This small molecule binds to this protein.
Small molecule (SMILES): O=C[C@H](O)[C@@H](O)[C@H](O)[C@H](O)CO

Sequence of chain 1.A:
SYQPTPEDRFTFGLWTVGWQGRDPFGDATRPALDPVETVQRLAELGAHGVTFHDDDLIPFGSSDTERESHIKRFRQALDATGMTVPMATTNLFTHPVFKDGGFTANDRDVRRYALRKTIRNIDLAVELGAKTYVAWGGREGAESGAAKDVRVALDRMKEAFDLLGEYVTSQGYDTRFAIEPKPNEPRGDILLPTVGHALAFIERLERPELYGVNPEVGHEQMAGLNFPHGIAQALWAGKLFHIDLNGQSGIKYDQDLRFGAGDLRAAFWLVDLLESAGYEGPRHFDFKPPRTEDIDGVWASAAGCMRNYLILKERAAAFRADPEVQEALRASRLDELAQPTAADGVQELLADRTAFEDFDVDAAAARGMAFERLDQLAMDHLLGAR

Sequence of chain 1.B:
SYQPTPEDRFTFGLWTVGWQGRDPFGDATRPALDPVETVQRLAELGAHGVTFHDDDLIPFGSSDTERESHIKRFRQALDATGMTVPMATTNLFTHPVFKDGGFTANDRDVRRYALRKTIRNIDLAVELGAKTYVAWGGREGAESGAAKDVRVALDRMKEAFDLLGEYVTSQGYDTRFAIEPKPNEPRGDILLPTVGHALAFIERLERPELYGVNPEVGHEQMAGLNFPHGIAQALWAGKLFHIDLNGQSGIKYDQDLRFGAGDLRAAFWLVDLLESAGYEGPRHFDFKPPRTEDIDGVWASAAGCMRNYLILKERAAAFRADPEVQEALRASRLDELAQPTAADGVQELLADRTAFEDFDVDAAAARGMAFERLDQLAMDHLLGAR

Binding-site contacts:
Ligand atom C2 contacts residue HIS219 of chain 1.B at 3.9 Å.
Ligand atom C1 contacts residue LYS182 of chain 1.B at 3.6 Å.
Ligand atom O1 contacts residue MG1 of chain 1.H at 3.2 Å.
Ligand atom O4 contacts residue ASP244 of chain 1.B at 3.9 Å.
Ligand atom C5 contacts residue HIS53 of chain 1.B at 3.1 Å.
Ligand atom C2 contacts residue ASP286 of chain 1.B at 4.1 Å.
Ligand atom O2 contacts residue GLU216 of chain 1.B at 3.2 Å (salt-bridge).
Ligand atom O5 contacts residue HIS53 of chain 1.B at 2.8 Å (h-bond).
Ligand atom C1 contacts residue TRP136 of chain 1.B at 3.4 Å (hydrophobic).
Ligand atom O2 contacts residue MG1 of chain 1.G at 2.6 Å.
Ligand atom O2 contacts residue HIS219 of chain 1.B at 3.5 Å.
Ligand atom C1 contacts residue HIS219 of chain 1.B at 4.0 Å.
Ligand atom O6 contacts residue GLU180 of chain 1.B at 3.0 Å (salt-bridge).
Ligand atom O2 contacts residue GLU180 of chain 1.B at 3.0 Å (salt-bridge).
Ligand atom O4 contacts residue ASP286 of chain 1.B at 2.7 Å (salt-bridge).
Ligand atom C4 contacts residue GLU180 of chain 1.B at 3.6 Å.
Ligand atom O6 contacts residue VAL134 of chain 1.B at 3.5 Å.
Ligand atom C2 contacts residue MG1 of chain 1.G at 3.7 Å.
Ligand atom C6 contacts residue HIS53 of chain 1.B at 3.2 Å.
Ligand atom O5 contacts residue TRP136 of chain 1.B at 3.1 Å.
Ligand atom C4 contacts residue MG1 of chain 1.G at 3.7 Å.
Ligand atom C4 contacts residue ASP286 of chain 1.B at 3.9 Å.
Ligand atom O1 contacts residue ASP254 of chain 1.B at 3.1 Å (salt-bridge).
Ligand atom O1 contacts residue TRP136 of chain 1.B at 4.0 Å.
Ligand atom C3 contacts residue TRP136 of chain 1.B at 3.4 Å (hydrophobic).
Ligand atom O1 contacts residue LYS182 of chain 1.B at 2.9 Å (salt-bridge).
Ligand atom C6 contacts residue THR89 of chain 1.B at 3.5 Å.
Ligand atom O1 contacts residue HIS219 of chain 1.B at 3.1 Å (h-bond).
Ligand atom O2 contacts residue ASP286 of chain 1.B at 3.0 Å (salt-bridge).
Ligand atom O1 contacts residue PHE25 of chain 1.A at 3.7 Å.
Ligand atom O3 contacts residue TRP15 of chain 1.B at 4.1 Å.
Ligand atom O3 contacts residue ASP286 of chain 1.B at 3.8 Å.
Ligand atom C1 contacts residue PHE25 of chain 1.A at 3.6 Å (hydrophobic).
Ligand atom C4 contacts residue TRP136 of chain 1.B at 3.9 Å (hydrophobic).
Ligand atom C2 contacts residue TRP136 of chain 1.B at 3.6 Å (hydrophobic).
Ligand atom O5 contacts residue PHE93 of chain 1.B at 3.3 Å.
Ligand atom O4 contacts residue MG1 of chain 1.G at 2.5 Å.
Ligand atom O4 contacts residue GLU180 of chain 1.B at 3.1 Å (salt-bridge).
Ligand atom C2 contacts residue GLU180 of chain 1.B at 3.5 Å.
Ligand atom O2 contacts residue MG1 of chain 1.H at 4.0 Å.